Sequence of chain 9.C:
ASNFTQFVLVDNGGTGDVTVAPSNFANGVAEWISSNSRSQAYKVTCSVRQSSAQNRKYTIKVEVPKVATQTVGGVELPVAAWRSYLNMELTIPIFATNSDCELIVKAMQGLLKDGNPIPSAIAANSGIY

A small-molecule ligand and the protein it binds are described below.
Small molecule (SMILES): Nc1ccn([C@@H]2O[C@H](CO[P](=O)(O)O[C@H]3[C@@H](O)[C@H](n4ccc(N)nc4=O)O[C@@H]3CO[P](=O)(O)O[C@H]3[C@@H](O)[C@H](n4cnc5c(N)ncnc54)O[C@@H]3CO[P](=O)(O)O[C@H]3[C@@H](O)[C@H](n4ccc(N)nc4=O)O[C@@H]3CO[P](=O)(O)O[C@H]3[C@@H](O)[C@H](n4ccc(=O)[nH]c4=O)O[C@@H]3CO[P](=O)(O)O[C@H]3[C@@H](O)[C@H](n4cnc5c(N)ncnc54)O[C@@H]3CO[P](=O)(O)O[C@H]3[C@@H](O)[C@H](n4cnc5c(=O)nc(N)[nH]c54)O[C@@H]3CO[P](=O)(O)O[C@H]3[C@@H](O)[C@H](n4cnc5c(=O)nc(N)[nH]c54)O[C@@H]3CO)[C@@H](O)[C@H]2O)c(=O)n1

Binding-site contacts:
Ligand atom P contacts residue TYR85 of chain 9.C at 3.5 Å.
Ligand atom N1 contacts residue TYR85 of chain 9.C at 3.6 Å.
Ligand atom C2' contacts residue GLU63 of chain 9.C at 3.5 Å.
Ligand atom OP2 contacts residue SER51 of chain 8.D at 3.2 Å (h-bond).
Ligand atom O2' contacts residue GLU63 of chain 9.C at 3.0 Å (salt-bridge).
Ligand atom N6 contacts residue THR45 of chain 9.C at 2.9 Å (h-bond).
Ligand atom OP2 contacts residue ASN55 of chain 8.D at 3.2 Å (h-bond).
Ligand atom OP2 contacts residue LYS57 of chain 8.D at 2.7 Å (salt-bridge).
Ligand atom C6 contacts residue THR45 of chain 9.C at 3.5 Å.
Ligand atom N7 contacts residue THR45 of chain 9.C at 2.6 Å (h-bond).
Ligand atom OP1 contacts residue ARG49 of chain 8.D at 2.5 Å (salt-bridge).
Ligand atom N1 contacts residue SER47 of chain 9.C at 2.7 Å (h-bond).
Ligand atom O2 contacts residue ASN87 of chain 9.C at 3.2 Å (h-bond).
Ligand atom OP1 contacts residue ASN55 of chain 8.D at 3.3 Å (h-bond).
Ligand atom C4' contacts residue TYR85 of chain 9.C at 3.3 Å (hydrophobic).
Ligand atom C2 contacts residue SER47 of chain 9.C at 3.0 Å.
Ligand atom C6 contacts residue TYR85 of chain 9.C at 3.5 Å (hydrophobic).
Ligand atom O3' contacts residue SER51 of chain 8.D at 3.5 Å (h-bond).
Ligand atom P contacts residue SER51 of chain 8.D at 3.4 Å.
Ligand atom N6 contacts residue THR59 of chain 9.C at 2.9 Å (h-bond).
Ligand atom OP1 contacts residue SER51 of chain 8.D at 3.3 Å.
Ligand atom OP2 contacts residue LYS57 of chain 8.D at 3.4 Å.
Ligand atom O2' contacts residue TYR85 of chain 9.C at 3.5 Å.
Ligand atom C5' contacts residue SER51 of chain 8.D at 3.5 Å.
Ligand atom P contacts residue ARG49 of chain 8.D at 2.9 Å.
Ligand atom O4' contacts residue LYS61 of chain 9.C at 3.1 Å (salt-bridge).
Ligand atom C5 contacts residue THR45 of chain 9.C at 3.3 Å.
Ligand atom OP2 contacts residue ARG49 of chain 8.D at 2.4 Å (salt-bridge).
Ligand atom C2' contacts residue TYR85 of chain 9.C at 3.4 Å (hydrophobic).
Ligand atom N1 contacts residue THR59 of chain 9.C at 3.6 Å.
Ligand atom C5 contacts residue TYR85 of chain 9.C at 3.5 Å (hydrophobic).
Ligand atom OP2 contacts residue LYS43 of chain 9.C at 3.2 Å (salt-bridge).
Ligand atom OP1 contacts residue SER51 of chain 8.D at 2.7 Å (h-bond).
Ligand atom C3' contacts residue TYR85 of chain 9.C at 3.3 Å (hydrophobic).
Ligand atom O3' contacts residue TYR85 of chain 9.C at 3.6 Å.
Ligand atom OP1 contacts residue SER52 of chain 8.D at 3.0 Å.
Ligand atom C4 contacts residue TYR85 of chain 9.C at 3.5 Å (hydrophobic).
Ligand atom C5' contacts residue TYR85 of chain 9.C at 3.1 Å (hydrophobic).
Ligand atom OP2 contacts residue TYR85 of chain 9.C at 2.5 Å (h-bond).
Ligand atom N6 contacts residue CYS46 of chain 9.C at 3.4 Å (h-bond).

Sequence of chain 8.D:
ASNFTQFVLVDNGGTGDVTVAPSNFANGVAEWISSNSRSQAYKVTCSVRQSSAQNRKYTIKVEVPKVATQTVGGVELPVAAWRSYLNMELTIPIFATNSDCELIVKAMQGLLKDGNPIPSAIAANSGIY